Sequence of chain 5.S:
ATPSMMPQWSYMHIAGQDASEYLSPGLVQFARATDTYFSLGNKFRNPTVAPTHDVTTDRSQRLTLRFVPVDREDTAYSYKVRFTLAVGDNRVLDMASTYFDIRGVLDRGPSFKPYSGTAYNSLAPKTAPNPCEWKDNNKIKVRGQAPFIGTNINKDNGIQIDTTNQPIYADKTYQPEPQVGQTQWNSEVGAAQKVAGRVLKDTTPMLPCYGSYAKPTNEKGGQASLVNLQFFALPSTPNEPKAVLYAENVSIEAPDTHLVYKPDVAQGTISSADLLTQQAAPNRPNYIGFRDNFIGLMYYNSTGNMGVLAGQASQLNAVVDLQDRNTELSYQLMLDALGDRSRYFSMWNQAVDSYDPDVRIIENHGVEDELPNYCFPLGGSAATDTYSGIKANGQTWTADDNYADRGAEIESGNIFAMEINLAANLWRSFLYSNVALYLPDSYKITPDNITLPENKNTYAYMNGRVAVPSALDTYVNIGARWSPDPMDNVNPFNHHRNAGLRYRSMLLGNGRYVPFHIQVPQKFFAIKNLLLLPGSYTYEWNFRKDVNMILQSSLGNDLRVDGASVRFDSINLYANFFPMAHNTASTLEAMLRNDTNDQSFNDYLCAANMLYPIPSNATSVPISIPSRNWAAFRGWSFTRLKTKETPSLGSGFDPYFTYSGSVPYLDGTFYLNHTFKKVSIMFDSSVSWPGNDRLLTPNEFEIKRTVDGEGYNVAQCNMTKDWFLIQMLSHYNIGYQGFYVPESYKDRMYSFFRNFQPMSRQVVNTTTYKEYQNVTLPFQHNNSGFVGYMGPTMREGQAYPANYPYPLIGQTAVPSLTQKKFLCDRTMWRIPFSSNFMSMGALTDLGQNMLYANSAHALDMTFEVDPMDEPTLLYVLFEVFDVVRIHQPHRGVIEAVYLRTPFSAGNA

Binding-site contacts:
Ligand atom CD contacts residue PHE896 of chain 5.Q at 4.1 Å (hydrophobic).
Ligand atom O contacts residue TYR619 of chain 5.Q at 2.6 Å.
Ligand atom C contacts residue ARG845 of chain 5.Q at 3.6 Å.
Ligand atom CD contacts residue CYS621 of chain 5.Q at 3.6 Å (hydrophobic).
Ligand atom CE1 contacts residue MET843 of chain 5.Q at 3.6 Å (hydrophobic).
Ligand atom CD2 contacts residue ARG845 of chain 5.Q at 3.5 Å.
Ligand atom CG contacts residue ARG46 of chain 5.S at 3.9 Å.
Ligand atom N contacts residue ASP618 of chain 5.Q at 3.9 Å.
Ligand atom N contacts residue CYS621 of chain 5.Q at 2.9 Å (h-bond).
Ligand atom CA contacts residue ARG649 of chain 5.Q at 3.4 Å.
Ligand atom CA contacts residue TYR619 of chain 5.Q at 3.9 Å (hydrophobic).
Ligand atom CD2 contacts residue GLU894 of chain 5.Q at 3.7 Å.
Ligand atom C contacts residue TYR619 of chain 5.Q at 3.1 Å (hydrophobic).
Ligand atom CE1 contacts residue LEU348 of chain 5.Q at 3.9 Å (hydrophobic).
Ligand atom CB contacts residue GLU894 of chain 5.Q at 3.5 Å.
Ligand atom N contacts residue ARG649 of chain 5.Q at 4.1 Å.
Ligand atom CA contacts residue TYR619 of chain 5.Q at 3.8 Å (hydrophobic).
Ligand atom CE1 contacts residue LEU620 of chain 5.Q at 3.5 Å (hydrophobic).
Ligand atom ND1 contacts residue LEU620 of chain 5.Q at 3.0 Å.
Ligand atom CG contacts residue ASN617 of chain 5.Q at 4.1 Å.
Ligand atom CA contacts residue CYS621 of chain 5.Q at 3.7 Å (hydrophobic).
Ligand atom O contacts residue ALA857 of chain 5.Q at 4.0 Å.
Ligand atom O contacts residue ARG649 of chain 5.Q at 3.9 Å.
Ligand atom CG contacts residue TYR619 of chain 5.Q at 3.8 Å (hydrophobic).
Ligand atom CB contacts residue ARG649 of chain 5.Q at 3.6 Å.
Ligand atom CG contacts residue PHE896 of chain 5.Q at 3.0 Å (hydrophobic).
Ligand atom CB contacts residue PHE896 of chain 5.Q at 3.3 Å (hydrophobic).
Ligand atom CD contacts residue ARG46 of chain 5.S at 4.1 Å.
Ligand atom CG contacts residue GLU894 of chain 5.Q at 3.9 Å.
Ligand atom N contacts residue ASN617 of chain 5.Q at 3.6 Å.
Ligand atom CB contacts residue ARG649 of chain 5.Q at 4.1 Å.
Ligand atom CB contacts residue TYR619 of chain 5.Q at 3.0 Å (hydrophobic).
Ligand atom N contacts residue TYR619 of chain 5.Q at 3.6 Å.
Ligand atom CB contacts residue TYR619 of chain 5.Q at 3.8 Å (hydrophobic).
Ligand atom CB contacts residue ALA857 of chain 5.Q at 3.9 Å (hydrophobic).
Ligand atom CD contacts residue ASN617 of chain 5.Q at 3.2 Å.
Ligand atom CD contacts residue ASP897 of chain 5.Q at 3.5 Å.
Ligand atom O contacts residue ARG845 of chain 5.Q at 3.8 Å.
Ligand atom NE2 contacts residue GLU894 of chain 5.Q at 4.1 Å.
Ligand atom N contacts residue TYR619 of chain 5.Q at 3.5 Å (h-bond).

Sequence of chain 5.Q:
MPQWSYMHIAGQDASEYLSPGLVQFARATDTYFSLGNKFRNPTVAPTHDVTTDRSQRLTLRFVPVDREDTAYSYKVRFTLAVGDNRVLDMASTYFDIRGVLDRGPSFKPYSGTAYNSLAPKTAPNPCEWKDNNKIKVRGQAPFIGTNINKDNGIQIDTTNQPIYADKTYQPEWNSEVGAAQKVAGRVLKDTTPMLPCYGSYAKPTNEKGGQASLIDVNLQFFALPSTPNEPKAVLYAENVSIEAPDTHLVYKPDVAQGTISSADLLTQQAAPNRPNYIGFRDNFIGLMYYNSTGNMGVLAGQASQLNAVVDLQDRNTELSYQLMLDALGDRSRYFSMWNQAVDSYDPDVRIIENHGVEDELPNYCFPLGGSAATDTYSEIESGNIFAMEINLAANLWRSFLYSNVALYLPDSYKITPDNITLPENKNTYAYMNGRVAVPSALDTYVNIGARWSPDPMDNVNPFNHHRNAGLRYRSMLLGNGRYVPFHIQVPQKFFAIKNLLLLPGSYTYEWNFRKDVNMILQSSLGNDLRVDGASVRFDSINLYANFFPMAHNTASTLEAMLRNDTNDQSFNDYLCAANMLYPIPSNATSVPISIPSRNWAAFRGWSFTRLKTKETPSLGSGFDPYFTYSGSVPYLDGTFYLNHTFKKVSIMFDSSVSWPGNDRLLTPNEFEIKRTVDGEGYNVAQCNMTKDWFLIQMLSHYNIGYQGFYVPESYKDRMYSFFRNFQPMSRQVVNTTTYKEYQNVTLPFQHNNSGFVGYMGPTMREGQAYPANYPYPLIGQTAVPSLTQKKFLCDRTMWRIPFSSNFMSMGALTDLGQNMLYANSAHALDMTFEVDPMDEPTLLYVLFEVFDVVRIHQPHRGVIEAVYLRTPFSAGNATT

The small molecule below binds the protein below.
Small molecule (SMILES): NC(N)=NCCC[C@H](NC(=O)[C@@H]1CCCN1)C(=O)N[C@H](C=O)Cc1cnc[nH]1